Binding-site contacts:
Ligand atom C4 contacts residue ASN614 of chain 1.A at 3.1 Å.
Ligand atom C contacts residue ARG507 of chain 1.A at 3.7 Å.
Ligand atom C contacts residue ASN614 of chain 1.A at 3.4 Å.
Ligand atom O8 contacts residue MBN1 of chain 1.H at 3.7 Å.
Ligand atom C6 contacts residue TRP612 of chain 1.A at 3.7 Å (hydrophobic).
Ligand atom O7 contacts residue SER494 of chain 1.A at 3.1 Å (h-bond).
Ligand atom OXT contacts residue GLY511 of chain 1.A at 3.7 Å.
Ligand atom O contacts residue ARG507 of chain 1.A at 3.2 Å (salt-bridge).
Ligand atom C6 contacts residue CYS492 of chain 1.A at 3.5 Å (hydrophobic).
Ligand atom O contacts residue LEU491 of chain 1.A at 3.3 Å.
Ligand atom C6 contacts residue SER494 of chain 1.A at 3.8 Å.
Ligand atom O8 contacts residue CYS492 of chain 1.A at 3.5 Å (h-bond).
Ligand atom C4 contacts residue GLY511 of chain 1.A at 3.9 Å.
Ligand atom O7 contacts residue CYS492 of chain 1.A at 3.6 Å (h-bond).
Ligand atom OXT contacts residue ARG507 of chain 1.A at 2.8 Å (salt-bridge).
Ligand atom C5 contacts residue TRP612 of chain 1.A at 3.4 Å (hydrophobic).
Ligand atom O contacts residue GLY511 of chain 1.A at 3.2 Å.
Ligand atom C contacts residue GLY511 of chain 1.A at 3.4 Å.
Ligand atom C contacts residue MBN1 of chain 1.H at 3.9 Å.
Ligand atom OXT contacts residue GLY512 of chain 1.A at 3.0 Å (h-bond).
Ligand atom O contacts residue TRP612 of chain 1.A at 3.9 Å.
Ligand atom OXT contacts residue ASN614 of chain 1.A at 3.0 Å (h-bond).
Ligand atom C contacts residue LEU491 of chain 1.A at 3.6 Å (hydrophobic).
Ligand atom O8 contacts residue GLN706 of chain 1.A at 2.5 Å (h-bond).
Ligand atom O8 contacts residue SER494 of chain 1.A at 3.8 Å.
Ligand atom C contacts residue GLY512 of chain 1.A at 3.5 Å.
Ligand atom C6 contacts residue GLN706 of chain 1.A at 3.5 Å.
Ligand atom C4 contacts residue MBN1 of chain 1.H at 3.6 Å.
Ligand atom C5 contacts residue MBN1 of chain 1.H at 3.5 Å.
Ligand atom C6 contacts residue MET493 of chain 1.A at 3.6 Å (hydrophobic).
Ligand atom O7 contacts residue TRP612 of chain 1.A at 3.5 Å.
Ligand atom O8 contacts residue MET493 of chain 1.A at 3.0 Å (h-bond).
Ligand atom O contacts residue GLY512 of chain 1.A at 3.9 Å.
Ligand atom C4 contacts residue TRP612 of chain 1.A at 3.5 Å (hydrophobic).
Ligand atom OXT contacts residue MBN1 of chain 1.H at 3.4 Å.
Ligand atom O7 contacts residue LEU491 of chain 1.A at 3.0 Å (h-bond).
Ligand atom C5 contacts residue LEU491 of chain 1.A at 3.2 Å (hydrophobic).
Ligand atom C4 contacts residue GLN706 of chain 1.A at 3.6 Å.
Ligand atom O7 contacts residue MET493 of chain 1.A at 3.4 Å (h-bond).
Ligand atom C6 contacts residue LEU491 of chain 1.A at 3.4 Å (hydrophobic).

A small-molecule ligand and the protein it binds are described below.
Small molecule (SMILES): O=C(O)/C=C/C(=O)O

Sequence of chain 1.A:
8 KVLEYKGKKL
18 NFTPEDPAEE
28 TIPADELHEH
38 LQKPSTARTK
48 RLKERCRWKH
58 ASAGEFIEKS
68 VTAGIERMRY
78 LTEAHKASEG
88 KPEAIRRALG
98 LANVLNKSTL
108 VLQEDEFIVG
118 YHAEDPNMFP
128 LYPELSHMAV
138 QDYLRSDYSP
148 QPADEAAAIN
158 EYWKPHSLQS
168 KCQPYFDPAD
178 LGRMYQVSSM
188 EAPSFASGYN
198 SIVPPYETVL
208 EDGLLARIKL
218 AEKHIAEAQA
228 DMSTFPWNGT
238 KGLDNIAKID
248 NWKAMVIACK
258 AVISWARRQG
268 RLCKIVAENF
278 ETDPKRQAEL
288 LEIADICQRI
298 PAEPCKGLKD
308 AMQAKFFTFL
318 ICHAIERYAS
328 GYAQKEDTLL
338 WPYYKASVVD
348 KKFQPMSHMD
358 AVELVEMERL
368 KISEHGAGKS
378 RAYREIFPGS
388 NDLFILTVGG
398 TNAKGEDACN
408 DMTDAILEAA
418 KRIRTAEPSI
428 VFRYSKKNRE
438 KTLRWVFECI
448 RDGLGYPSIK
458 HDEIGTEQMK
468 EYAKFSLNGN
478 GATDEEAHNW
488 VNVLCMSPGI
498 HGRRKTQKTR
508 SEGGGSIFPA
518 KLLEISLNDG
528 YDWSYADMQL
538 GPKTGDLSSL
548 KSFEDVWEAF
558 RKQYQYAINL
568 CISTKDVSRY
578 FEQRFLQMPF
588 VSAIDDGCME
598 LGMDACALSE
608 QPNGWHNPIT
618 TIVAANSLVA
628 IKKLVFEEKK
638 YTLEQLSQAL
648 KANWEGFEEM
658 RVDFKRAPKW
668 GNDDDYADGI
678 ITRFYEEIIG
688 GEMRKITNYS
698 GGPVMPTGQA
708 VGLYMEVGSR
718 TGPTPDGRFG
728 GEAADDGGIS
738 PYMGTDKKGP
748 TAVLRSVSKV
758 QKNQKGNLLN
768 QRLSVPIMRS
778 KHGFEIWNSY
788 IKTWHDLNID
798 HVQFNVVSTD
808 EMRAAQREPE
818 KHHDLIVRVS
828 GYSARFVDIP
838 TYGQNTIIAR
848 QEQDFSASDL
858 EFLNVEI